This small molecule binds to this protein.
Small molecule (SMILES): CCC(CC)CN(C[C@@H](O)[C@H](Cc1ccccc1)NC(=O)O[C@H]1CO[C@H]2OCC[C@H]21)S(=O)(=O)c1ccc([C@@H](C)O)cc1

Sequence of chain 1.A:
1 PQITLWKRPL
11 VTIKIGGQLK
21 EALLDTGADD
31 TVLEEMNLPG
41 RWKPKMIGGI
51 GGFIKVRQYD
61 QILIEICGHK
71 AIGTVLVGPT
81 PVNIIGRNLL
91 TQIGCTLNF

Sequence of chain 1.B:
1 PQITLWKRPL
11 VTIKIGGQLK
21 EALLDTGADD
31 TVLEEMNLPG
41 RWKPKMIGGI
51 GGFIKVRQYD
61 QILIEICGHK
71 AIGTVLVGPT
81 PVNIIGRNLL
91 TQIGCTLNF

Binding-site contacts:
Ligand atom C15 contacts residue ASP25 of chain 1.A at 3.0 Å.
Ligand atom C24 contacts residue ASP30 of chain 1.B at 3.7 Å.
Ligand atom C16 contacts residue ASP25 of chain 1.A at 3.1 Å.
Ligand atom C27 contacts residue ASP29 of chain 1.B at 3.6 Å.
Ligand atom C06 contacts residue VAL32 of chain 1.A at 3.6 Å (hydrophobic).
Ligand atom C31 contacts residue GLY27 of chain 1.B at 3.6 Å.
Ligand atom C36 contacts residue PRO81 of chain 1.A at 3.6 Å (hydrophobic).
Ligand atom C11 contacts residue GLY27 of chain 1.A at 3.5 Å.
Ligand atom N19 contacts residue GLY27 of chain 1.B at 3.0 Å (h-bond).
Ligand atom C05 contacts residue ALA28 of chain 1.A at 3.5 Å (hydrophobic).
Ligand atom C36 contacts residue ILE50 of chain 1.B at 3.6 Å (hydrophobic).
Ligand atom C06 contacts residue ALA28 of chain 1.A at 3.6 Å (hydrophobic).
Ligand atom O09 contacts residue ILE84 of chain 1.A at 3.5 Å.
Ligand atom C26 contacts residue GLY48 of chain 1.B at 3.2 Å.
Ligand atom C38 contacts residue LEU76 of chain 1.A at 3.5 Å (hydrophobic).
Ligand atom C33 contacts residue GLY27 of chain 1.B at 3.2 Å.
Ligand atom O25 contacts residue ASP29 of chain 1.B at 3.2 Å (salt-bridge).
Ligand atom O17 contacts residue ASP25 of chain 1.A at 2.3 Å (salt-bridge).
Ligand atom C16 contacts residue ASP25 of chain 1.B at 3.3 Å.
Ligand atom C29 contacts residue GLY27 of chain 1.B at 3.6 Å.
Ligand atom C27 contacts residue ASP30 of chain 1.B at 3.6 Å.
Ligand atom O30 contacts residue ASP29 of chain 1.B at 2.8 Å (salt-bridge).
Ligand atom O42 contacts residue ASP29 of chain 1.A at 3.7 Å.
Ligand atom C28 contacts residue GLY48 of chain 1.B at 3.0 Å.
Ligand atom O08 contacts residue ILE50 of chain 1.B at 3.2 Å.
Ligand atom C02 contacts residue GLY48 of chain 1.A at 3.6 Å.
Ligand atom O08 contacts residue GLY49 of chain 1.A at 3.4 Å.
Ligand atom C38 contacts residue VAL32 of chain 1.A at 3.5 Å (hydrophobic).
Ligand atom C36 contacts residue GLY49 of chain 1.B at 3.6 Å.
Ligand atom C29 contacts residue ASP29 of chain 1.B at 3.7 Å.
Ligand atom O22 contacts residue ALA28 of chain 1.B at 3.4 Å.
Ligand atom C06 contacts residue ASP30 of chain 1.A at 3.6 Å.
Ligand atom O09 contacts residue ILE50 of chain 1.B at 3.7 Å.
Ligand atom C34 contacts residue VAL82 of chain 1.A at 3.6 Å (hydrophobic).
Ligand atom O17 contacts residue ASP25 of chain 1.B at 2.5 Å (salt-bridge).
Ligand atom O42 contacts residue ASP30 of chain 1.A at 3.2 Å (salt-bridge).
Ligand atom O25 contacts residue ASP30 of chain 1.B at 2.9 Å (salt-bridge).
Ligand atom C03 contacts residue GLY48 of chain 1.A at 3.0 Å.
Ligand atom O17 contacts residue GLY27 of chain 1.B at 3.4 Å.
Ligand atom C31 contacts residue ASP25 of chain 1.A at 3.2 Å.